A protein and the small-molecule ligand that binds it are described below.
Small molecule (SMILES): CC(C)C[C@H](N)C(=O)O

Binding-site contacts:
Ligand atom OXT contacts residue NA1 of chain 2.K at 4.1 Å.
Ligand atom OXT contacts residue GLY286 of chain 1.A at 3.4 Å (h-bond).
Ligand atom CD1 contacts residue LYS287 of chain 1.A at 3.5 Å.
Ligand atom N contacts residue NA1 of chain 2.K at 3.6 Å.
Ligand atom OXT contacts residue PRO285 of chain 1.A at 3.8 Å.
Ligand atom C contacts residue NA1 of chain 2.K at 3.1 Å.
Ligand atom C contacts residue GLY286 of chain 1.A at 3.8 Å.
Ligand atom CG contacts residue LYS287 of chain 1.A at 4.0 Å.
Ligand atom OXT contacts residue LYS287 of chain 1.A at 2.9 Å (salt-bridge).
Ligand atom O contacts residue GLY286 of chain 1.A at 3.8 Å.
Ligand atom O contacts residue ASP282 of chain 2.A at 3.7 Å.
Ligand atom C contacts residue LYS287 of chain 1.A at 3.7 Å.
Ligand atom CB contacts residue LYS287 of chain 1.A at 4.5 Å.
Ligand atom CD2 contacts residue LYS287 of chain 1.A at 3.3 Å.
Ligand atom CA contacts residue NA1 of chain 2.K at 3.4 Å.
Ligand atom O contacts residue NA1 of chain 2.K at 2.5 Å (h-bond).
Ligand atom O contacts residue LYS287 of chain 1.A at 3.5 Å (salt-bridge).

Sequence of chain 1.A:
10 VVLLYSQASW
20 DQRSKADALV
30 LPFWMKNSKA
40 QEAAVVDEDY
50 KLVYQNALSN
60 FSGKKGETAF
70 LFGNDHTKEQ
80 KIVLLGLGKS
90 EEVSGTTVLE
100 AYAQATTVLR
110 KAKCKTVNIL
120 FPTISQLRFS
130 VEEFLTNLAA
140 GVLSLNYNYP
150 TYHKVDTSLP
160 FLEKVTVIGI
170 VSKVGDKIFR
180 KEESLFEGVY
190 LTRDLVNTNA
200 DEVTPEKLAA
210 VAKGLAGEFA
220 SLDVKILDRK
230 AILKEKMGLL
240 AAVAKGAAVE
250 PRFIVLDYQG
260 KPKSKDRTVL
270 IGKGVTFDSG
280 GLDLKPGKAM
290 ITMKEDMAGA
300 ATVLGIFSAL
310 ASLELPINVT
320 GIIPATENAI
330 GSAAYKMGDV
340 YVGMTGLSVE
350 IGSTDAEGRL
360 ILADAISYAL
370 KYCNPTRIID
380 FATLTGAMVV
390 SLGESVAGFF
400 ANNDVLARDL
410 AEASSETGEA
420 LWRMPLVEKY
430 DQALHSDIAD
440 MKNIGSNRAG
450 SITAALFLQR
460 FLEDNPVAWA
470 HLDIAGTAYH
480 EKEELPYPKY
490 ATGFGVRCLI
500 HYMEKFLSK

Sequence of chain 2.A:
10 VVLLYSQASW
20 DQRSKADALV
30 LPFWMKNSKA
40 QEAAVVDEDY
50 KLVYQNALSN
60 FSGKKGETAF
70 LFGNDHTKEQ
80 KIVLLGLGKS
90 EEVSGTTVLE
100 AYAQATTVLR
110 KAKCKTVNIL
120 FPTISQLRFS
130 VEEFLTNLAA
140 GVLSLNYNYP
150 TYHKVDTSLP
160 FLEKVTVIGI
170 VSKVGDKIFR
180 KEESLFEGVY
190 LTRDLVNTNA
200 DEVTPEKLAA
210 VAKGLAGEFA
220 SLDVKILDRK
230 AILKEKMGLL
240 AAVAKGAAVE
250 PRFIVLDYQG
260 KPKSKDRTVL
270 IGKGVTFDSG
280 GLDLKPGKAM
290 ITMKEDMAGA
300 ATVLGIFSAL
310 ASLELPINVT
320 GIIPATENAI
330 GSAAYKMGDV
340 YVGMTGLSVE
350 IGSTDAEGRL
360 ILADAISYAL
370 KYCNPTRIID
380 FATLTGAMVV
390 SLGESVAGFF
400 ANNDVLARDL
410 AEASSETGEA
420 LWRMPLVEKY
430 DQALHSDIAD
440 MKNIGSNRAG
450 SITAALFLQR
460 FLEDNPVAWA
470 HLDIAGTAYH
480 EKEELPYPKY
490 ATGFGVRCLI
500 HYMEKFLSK